Sequence of chain 1.A:
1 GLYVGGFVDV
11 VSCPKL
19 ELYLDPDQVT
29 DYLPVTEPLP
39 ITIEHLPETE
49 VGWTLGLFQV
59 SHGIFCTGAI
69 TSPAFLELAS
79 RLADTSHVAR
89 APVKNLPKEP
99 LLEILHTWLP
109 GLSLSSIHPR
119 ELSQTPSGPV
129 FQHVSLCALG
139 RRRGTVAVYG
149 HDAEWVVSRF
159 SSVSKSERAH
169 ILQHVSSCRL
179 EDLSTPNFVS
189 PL

Binding-site contacts:
Ligand atom C03 contacts residue ALA136 of chain 1.A at 4.1 Å (hydrophobic).
Ligand atom C29 contacts residue PHE186 of chain 1.A at 4.2 Å (hydrophobic).
Ligand atom F35 contacts residue PHE186 of chain 1.A at 4.5 Å.
Ligand atom F36 contacts residue LEU76 of chain 1.A at 3.3 Å.
Ligand atom C28 contacts residue PRO189 of chain 1.A at 4.4 Å (hydrophobic).
Ligand atom C30 contacts residue PHE186 of chain 1.A at 3.9 Å (hydrophobic).
Ligand atom F35 contacts residue LEU76 of chain 1.A at 3.5 Å.
Ligand atom C03 contacts residue TRP106 of chain 1.A at 3.9 Å (hydrophobic).
Ligand atom F35 contacts residue PRO189 of chain 1.A at 3.4 Å.
Ligand atom F37 contacts residue PHE186 of chain 1.A at 3.4 Å.
Ligand atom C18 contacts residue PRO189 of chain 1.A at 4.4 Å (hydrophobic).
Ligand atom C27 contacts residue PRO189 of chain 1.A at 4.1 Å (hydrophobic).
Ligand atom N26 contacts residue PRO189 of chain 1.A at 4.3 Å.
Ligand atom C07 contacts residue LEU107 of chain 1.A at 4.0 Å (hydrophobic).
Ligand atom C11 contacts residue LEU80 of chain 1.A at 3.9 Å (hydrophobic).
Ligand atom C29 contacts residue ILE41 of chain 1.A at 3.8 Å (hydrophobic).
Ligand atom C02 contacts residue TRP106 of chain 1.A at 3.9 Å (hydrophobic).
Ligand atom C10 contacts residue TRP106 of chain 1.A at 3.9 Å (hydrophobic).
Ligand atom F36 contacts residue LEU80 of chain 1.A at 3.6 Å.
Ligand atom C02 contacts residue ALA136 of chain 1.A at 4.0 Å (hydrophobic).
Ligand atom C19 contacts residue PRO189 of chain 1.A at 4.1 Å (hydrophobic).
Ligand atom O24 contacts residue PRO189 of chain 1.A at 3.2 Å (h-bond).
Ligand atom F37 contacts residue PHE73 of chain 1.A at 4.0 Å.
Ligand atom C34 contacts residue LEU76 of chain 1.A at 3.5 Å (hydrophobic).
Ligand atom C30 contacts residue ILE41 of chain 1.A at 3.7 Å (hydrophobic).
Ligand atom C32 contacts residue PRO189 of chain 1.A at 4.2 Å (hydrophobic).
Ligand atom C03 contacts residue LEU107 of chain 1.A at 4.4 Å (hydrophobic).
Ligand atom C23 contacts residue PRO189 of chain 1.A at 4.4 Å (hydrophobic).
Ligand atom C12 contacts residue LEU103 of chain 1.A at 4.4 Å (hydrophobic).
Ligand atom F37 contacts residue LEU76 of chain 1.A at 3.2 Å.
Ligand atom C13 contacts residue LEU107 of chain 1.A at 4.3 Å (hydrophobic).
Ligand atom C08 contacts residue LEU107 of chain 1.A at 4.4 Å (hydrophobic).
Ligand atom C11 contacts residue ILE102 of chain 1.A at 4.4 Å (hydrophobic).
Ligand atom C08 contacts residue TRP106 of chain 1.A at 4.2 Å (hydrophobic).
Ligand atom C09 contacts residue TRP106 of chain 1.A at 4.2 Å (hydrophobic).
Ligand atom C13 contacts residue PHE73 of chain 1.A at 4.5 Å (hydrophobic).

This small molecule binds to this protein.
Small molecule (SMILES): O=C(O)c1ccc(NC(=O)c2cccc(CC3CCCCC3)n2)c(Nc2cccc(OC(F)(F)F)c2)c1